This small molecule binds to this protein.
Small molecule (SMILES): c1cncc([C@H]2C3C[C@@H]4C[C@H](C3)CN2C4)c1

Binding-site contacts:
Ligand atom C13 contacts residue CYS199 of chain 1.A at 3.5 Å (hydrophobic).
Ligand atom C4 contacts residue ILE127 of chain 1.E at 3.8 Å (hydrophobic).
Ligand atom C11 contacts residue TRP64 of chain 1.E at 3.4 Å (hydrophobic).
Ligand atom C6 contacts residue ILE127 of chain 1.E at 4.1 Å (hydrophobic).
Ligand atom C4 contacts residue VAL157 of chain 1.A at 4.2 Å (hydrophobic).
Ligand atom N8 contacts residue TRP156 of chain 1.A at 2.7 Å (h-bond).
Ligand atom C1 contacts residue TYR204 of chain 1.A at 3.4 Å (hydrophobic).
Ligand atom N3 contacts residue VAL157 of chain 1.A at 3.6 Å.
Ligand atom C6 contacts residue CYS200 of chain 1.A at 3.9 Å (hydrophobic).
Ligand atom C9 contacts residue TYR102 of chain 1.A at 4.0 Å (hydrophobic).
Ligand atom C7 contacts residue TRP156 of chain 1.A at 3.3 Å (hydrophobic).
Ligand atom C10 contacts residue TRP64 of chain 1.E at 3.7 Å (hydrophobic).
Ligand atom C16 contacts residue TYR102 of chain 1.A at 4.1 Å (hydrophobic).
Ligand atom C2 contacts residue ILE127 of chain 1.E at 4.1 Å (hydrophobic).
Ligand atom C1 contacts residue CYS200 of chain 1.A at 3.9 Å (hydrophobic).
Ligand atom C4 contacts residue TRP156 of chain 1.A at 3.3 Å (hydrophobic).
Ligand atom C15 contacts residue TYR102 of chain 1.A at 3.9 Å (hydrophobic).
Ligand atom N3 contacts residue TRP156 of chain 1.A at 4.0 Å.
Ligand atom C14 contacts residue TYR197 of chain 1.A at 3.6 Å (hydrophobic).
Ligand atom C5 contacts residue TRP156 of chain 1.A at 3.2 Å (hydrophobic).
Ligand atom C13 contacts residue CYS200 of chain 1.A at 4.3 Å (hydrophobic).
Ligand atom C9 contacts residue TRP156 of chain 1.A at 3.5 Å (hydrophobic).
Ligand atom C5 contacts residue ILE127 of chain 1.E at 4.0 Å (hydrophobic).
Ligand atom C12 contacts residue ILE127 of chain 1.E at 4.2 Å (hydrophobic).
Ligand atom C2 contacts residue VAL157 of chain 1.A at 4.1 Å (hydrophobic).
Ligand atom C16 contacts residue TYR204 of chain 1.A at 3.4 Å (hydrophobic).
Ligand atom C6 contacts residue TRP156 of chain 1.A at 3.8 Å (hydrophobic).
Ligand atom C15 contacts residue TRP64 of chain 1.E at 4.3 Å (hydrophobic).
Ligand atom C16 contacts residue TRP156 of chain 1.A at 3.4 Å (hydrophobic).
Ligand atom C13 contacts residue TYR197 of chain 1.A at 4.1 Å (hydrophobic).
Ligand atom C6 contacts residue TYR204 of chain 1.A at 3.6 Å (hydrophobic).
Ligand atom C10 contacts residue TRP156 of chain 1.A at 4.2 Å (hydrophobic).
Ligand atom C10 contacts residue TYR102 of chain 1.A at 4.2 Å (hydrophobic).
Ligand atom C14 contacts residue TYR204 of chain 1.A at 4.0 Å (hydrophobic).
Ligand atom C1 contacts residue ILE127 of chain 1.E at 4.2 Å (hydrophobic).
Ligand atom C15 contacts residue TYR197 of chain 1.A at 3.4 Å (hydrophobic).
Ligand atom N3 contacts residue ILE127 of chain 1.E at 3.9 Å.
Ligand atom C6 contacts residue CYS199 of chain 1.A at 4.2 Å (hydrophobic).
Ligand atom C2 contacts residue VAL117 of chain 1.E at 3.8 Å (hydrophobic).
Ligand atom C12 contacts residue CYS199 of chain 1.A at 4.1 Å (hydrophobic).

Sequence of chain 1.A:
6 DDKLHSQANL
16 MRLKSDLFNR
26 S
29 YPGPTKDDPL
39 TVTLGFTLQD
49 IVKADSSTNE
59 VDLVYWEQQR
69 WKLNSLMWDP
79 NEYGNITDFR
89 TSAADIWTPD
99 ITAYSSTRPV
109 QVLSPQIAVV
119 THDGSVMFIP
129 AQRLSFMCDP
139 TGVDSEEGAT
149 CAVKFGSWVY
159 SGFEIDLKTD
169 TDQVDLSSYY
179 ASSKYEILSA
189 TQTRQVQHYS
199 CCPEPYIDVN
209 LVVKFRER

Sequence of chain 1.E:
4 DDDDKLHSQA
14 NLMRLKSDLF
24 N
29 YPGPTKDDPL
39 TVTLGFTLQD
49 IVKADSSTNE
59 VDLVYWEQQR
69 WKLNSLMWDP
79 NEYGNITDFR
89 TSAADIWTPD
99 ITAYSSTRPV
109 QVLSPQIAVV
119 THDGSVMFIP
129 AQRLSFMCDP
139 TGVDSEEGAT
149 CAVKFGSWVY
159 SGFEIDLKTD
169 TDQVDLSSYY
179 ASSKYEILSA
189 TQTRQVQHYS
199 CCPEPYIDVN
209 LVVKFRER